Binding-site contacts:
Ligand atom N2 contacts residue PRO60 of chain 1.A at 4.4 Å.
Ligand atom C7 contacts residue PRO60 of chain 1.A at 3.9 Å (hydrophobic).
Ligand atom C7 contacts residue ASP199 of chain 1.A at 3.4 Å.
Ligand atom N2 contacts residue ASN61 of chain 1.A at 2.8 Å (h-bond).
Ligand atom C8 contacts residue ILE197 of chain 1.A at 4.1 Å (hydrophobic).
Ligand atom O7 contacts residue ASN61 of chain 1.A at 3.8 Å.
Ligand atom C1 contacts residue ASN61 of chain 1.A at 1.4 Å.
Ligand atom C8 contacts residue ASN61 of chain 1.A at 4.4 Å.
Ligand atom C5 contacts residue ASN61 of chain 1.A at 3.7 Å.
Ligand atom C8 contacts residue ASP199 of chain 1.A at 3.5 Å.
Ligand atom C4 contacts residue ASN61 of chain 1.A at 4.3 Å.
Ligand atom C7 contacts residue LEU220 of chain 1.A at 4.5 Å (hydrophobic).
Ligand atom N2 contacts residue ASP199 of chain 1.A at 3.2 Å (salt-bridge).
Ligand atom C2 contacts residue ASP199 of chain 1.A at 3.9 Å.
Ligand atom O7 contacts residue PRO60 of chain 1.A at 4.3 Å.
Ligand atom C3 contacts residue ASP199 of chain 1.A at 3.6 Å.
Ligand atom C1 contacts residue THR63 of chain 1.A at 4.2 Å.
Ligand atom O7 contacts residue ILE197 of chain 1.A at 4.5 Å.
Ligand atom C3 contacts residue ASN61 of chain 1.A at 3.7 Å.
Ligand atom O3 contacts residue ASP199 of chain 1.A at 2.7 Å (salt-bridge).
Ligand atom C2 contacts residue ASN61 of chain 1.A at 2.5 Å.
Ligand atom C8 contacts residue PRO60 of chain 1.A at 3.3 Å (hydrophobic).
Ligand atom O6 contacts residue ASP199 of chain 1.A at 3.8 Å.
Ligand atom O3 contacts residue LEU220 of chain 1.A at 4.0 Å.
Ligand atom O7 contacts residue LEU220 of chain 1.A at 3.8 Å.
Ligand atom C7 contacts residue HIS59 of chain 1.A at 4.2 Å.
Ligand atom C7 contacts residue ASN61 of chain 1.A at 3.4 Å.
Ligand atom O7 contacts residue HIS59 of chain 1.A at 3.2 Å.
Ligand atom C8 contacts residue ARG198 of chain 1.A at 4.0 Å.
Ligand atom O7 contacts residue ASP199 of chain 1.A at 4.1 Å.
Ligand atom O5 contacts residue ASN61 of chain 1.A at 2.4 Å (h-bond).
Ligand atom O6 contacts residue GLN201 of chain 1.A at 4.2 Å.

Sequence of chain 1.A:
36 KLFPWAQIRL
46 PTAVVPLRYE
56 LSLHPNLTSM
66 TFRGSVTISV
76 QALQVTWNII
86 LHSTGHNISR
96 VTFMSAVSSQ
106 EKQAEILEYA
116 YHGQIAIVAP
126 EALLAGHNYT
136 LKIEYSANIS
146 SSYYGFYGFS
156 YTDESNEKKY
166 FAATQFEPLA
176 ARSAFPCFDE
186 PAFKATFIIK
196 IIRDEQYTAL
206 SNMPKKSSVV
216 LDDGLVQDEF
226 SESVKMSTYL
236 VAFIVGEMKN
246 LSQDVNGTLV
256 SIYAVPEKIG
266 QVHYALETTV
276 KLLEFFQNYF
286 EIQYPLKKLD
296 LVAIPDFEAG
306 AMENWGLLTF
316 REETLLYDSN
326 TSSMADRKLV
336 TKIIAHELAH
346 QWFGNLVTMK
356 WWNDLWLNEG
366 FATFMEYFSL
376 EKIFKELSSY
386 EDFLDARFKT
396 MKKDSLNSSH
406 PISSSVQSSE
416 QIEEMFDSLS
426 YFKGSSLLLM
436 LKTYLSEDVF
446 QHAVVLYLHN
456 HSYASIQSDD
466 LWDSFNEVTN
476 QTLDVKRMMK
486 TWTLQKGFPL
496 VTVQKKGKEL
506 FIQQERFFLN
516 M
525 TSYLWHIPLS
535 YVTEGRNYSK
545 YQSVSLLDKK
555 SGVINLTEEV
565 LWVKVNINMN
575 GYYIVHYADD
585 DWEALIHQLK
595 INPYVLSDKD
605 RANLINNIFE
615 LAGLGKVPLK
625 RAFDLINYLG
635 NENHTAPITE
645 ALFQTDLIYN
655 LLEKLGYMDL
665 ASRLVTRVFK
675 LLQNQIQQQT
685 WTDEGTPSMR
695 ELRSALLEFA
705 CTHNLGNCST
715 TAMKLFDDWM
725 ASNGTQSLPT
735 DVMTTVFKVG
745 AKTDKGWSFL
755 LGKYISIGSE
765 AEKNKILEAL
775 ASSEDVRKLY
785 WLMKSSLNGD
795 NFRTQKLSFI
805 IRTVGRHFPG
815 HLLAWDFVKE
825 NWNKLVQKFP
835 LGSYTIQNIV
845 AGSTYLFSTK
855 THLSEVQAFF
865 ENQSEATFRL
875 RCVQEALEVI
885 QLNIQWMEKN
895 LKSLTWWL

This protein binds this small molecule.
Small molecule (SMILES): CC(=O)N[C@H]1[C@H](O[C@H]2[C@H](O)[C@@H](NC(C)=O)CO[C@@H]2CO)O[C@H](CO)[C@@H](O)[C@@H]1O